Sequence of chain 1.A:
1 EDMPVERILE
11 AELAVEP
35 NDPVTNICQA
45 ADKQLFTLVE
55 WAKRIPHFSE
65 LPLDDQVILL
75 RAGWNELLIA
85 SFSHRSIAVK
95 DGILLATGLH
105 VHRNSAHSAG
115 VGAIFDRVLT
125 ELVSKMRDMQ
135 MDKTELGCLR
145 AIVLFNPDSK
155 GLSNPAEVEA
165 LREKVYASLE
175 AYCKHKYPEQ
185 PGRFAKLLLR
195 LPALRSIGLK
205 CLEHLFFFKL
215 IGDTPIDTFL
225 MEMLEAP

Binding-site contacts:
Ligand atom C20 contacts residue PHE86 of chain 1.A at 3.3 Å (hydrophobic).
Ligand atom O1 contacts residue GLN48 of chain 1.A at 3.2 Å.
Ligand atom C16 contacts residue LEU209 of chain 1.A at 3.9 Å (hydrophobic).
Ligand atom O2 contacts residue ALA100 of chain 1.A at 3.1 Å (h-bond).
Ligand atom C18 contacts residue ILE41 of chain 1.A at 3.8 Å (hydrophobic).
Ligand atom C7 contacts residue CYS205 of chain 1.A at 4.1 Å (hydrophobic).
Ligand atom C11 contacts residue PHE86 of chain 1.A at 3.6 Å (hydrophobic).
Ligand atom C20 contacts residue LEU99 of chain 1.A at 3.7 Å (hydrophobic).
Ligand atom C4 contacts residue ILE41 of chain 1.A at 3.3 Å (hydrophobic).
Ligand atom C17 contacts residue ILE118 of chain 1.A at 3.5 Å (hydrophobic).
Ligand atom C15 contacts residue PHE86 of chain 1.A at 3.8 Å (hydrophobic).
Ligand atom C3 contacts residue ILE118 of chain 1.A at 3.9 Å (hydrophobic).
Ligand atom O2 contacts residue ARG89 of chain 1.A at 3.7 Å.
Ligand atom C14 contacts residue GLN48 of chain 1.A at 3.9 Å.
Ligand atom C1 contacts residue CYS205 of chain 1.A at 4.0 Å (hydrophobic).
Ligand atom C15 contacts residue ARG89 of chain 1.A at 3.6 Å.
Ligand atom C18 contacts residue PHE86 of chain 1.A at 3.6 Å (hydrophobic).
Ligand atom C19 contacts residue LEU209 of chain 1.A at 3.5 Å (hydrophobic).
Ligand atom O2 contacts residue ALA44 of chain 1.A at 3.4 Å.
Ligand atom C12 contacts residue ALA45 of chain 1.A at 3.7 Å (hydrophobic).
Ligand atom C13 contacts residue PHE86 of chain 1.A at 3.3 Å (hydrophobic).
Ligand atom C3 contacts residue VAL115 of chain 1.A at 3.9 Å (hydrophobic).
Ligand atom C17 contacts residue CYS205 of chain 1.A at 3.0 Å (hydrophobic).
Ligand atom O2 contacts residue LEU99 of chain 1.A at 3.5 Å.
Ligand atom C10 contacts residue ALA45 of chain 1.A at 3.7 Å (hydrophobic).
Ligand atom C12 contacts residue PHE86 of chain 1.A at 3.7 Å (hydrophobic).
Ligand atom C15 contacts residue GLN48 of chain 1.A at 3.6 Å.
Ligand atom C16 contacts residue HIS208 of chain 1.A at 3.6 Å.
Ligand atom C12 contacts residue LEU82 of chain 1.A at 4.0 Å (hydrophobic).
Ligand atom C8 contacts residue ILE41 of chain 1.A at 3.6 Å (hydrophobic).
Ligand atom C5 contacts residue ILE41 of chain 1.A at 3.7 Å (hydrophobic).
Ligand atom C14 contacts residue PHE86 of chain 1.A at 3.9 Å (hydrophobic).
Ligand atom O1 contacts residue PHE86 of chain 1.A at 3.8 Å.
Ligand atom C16 contacts residue PHE212 of chain 1.A at 4.0 Å (hydrophobic).
Ligand atom O1 contacts residue ALA100 of chain 1.A at 3.6 Å.
Ligand atom C11 contacts residue ALA45 of chain 1.A at 3.8 Å (hydrophobic).
Ligand atom C15 contacts residue ALA100 of chain 1.A at 3.8 Å (hydrophobic).
Ligand atom C16 contacts residue CYS205 of chain 1.A at 3.4 Å (hydrophobic).
Ligand atom O1 contacts residue ARG89 of chain 1.A at 3.0 Å (salt-bridge).
Ligand atom C11 contacts residue ILE41 of chain 1.A at 3.9 Å (hydrophobic).

A small-molecule ligand and the protein it binds are described below.
Small molecule (SMILES): CC1=C(/C=C/C(C)=C\C=C\C(C)=C\C(=O)O)C(C)(C)CCC1